A protein and the small-molecule ligand that binds it are described below.
Small molecule (SMILES): NCC(=O)N[C@@H](CCC(=O)O)C(=O)N[C@@H](CCC(=O)O)C(=O)N[C@@H](CCC(=O)O)C(=O)NCC(=O)N[C@@H](CCC(=O)O)C(=O)N[C@@H](CCC(=O)O)C(=O)N[C@@H](Cc1ccc(O)cc1)C(=O)O

Binding-site contacts:
Ligand atom OXT contacts residue ASN51 of chain 1.A at 2.8 Å (h-bond).
Ligand atom CB contacts residue PHE34 of chain 1.A at 3.4 Å (hydrophobic).
Ligand atom O contacts residue ASN51 of chain 1.A at 3.5 Å (h-bond).
Ligand atom O contacts residue TRP39 of chain 1.A at 2.8 Å.
Ligand atom N contacts residue TRP39 of chain 1.A at 4.1 Å.
Ligand atom CD2 contacts residue PHE34 of chain 1.A at 3.4 Å (hydrophobic).
Ligand atom OXT contacts residue LYS50 of chain 1.A at 3.2 Å.
Ligand atom CB contacts residue PHE70 of chain 1.A at 3.3 Å (hydrophobic).
Ligand atom CA contacts residue PHE70 of chain 1.A at 3.9 Å (hydrophobic).
Ligand atom N contacts residue PHE70 of chain 1.A at 4.2 Å.
Ligand atom O contacts residue ALA71 of chain 1.A at 3.8 Å.
Ligand atom CG contacts residue PHE34 of chain 1.A at 3.2 Å (hydrophobic).
Ligand atom O contacts residue LEU69 of chain 1.A at 3.0 Å.
Ligand atom C contacts residue LEU69 of chain 1.A at 4.0 Å (hydrophobic).
Ligand atom CD1 contacts residue PHE34 of chain 1.A at 3.3 Å (hydrophobic).
Ligand atom C contacts residue ASN51 of chain 1.A at 3.5 Å.
Ligand atom O contacts residue LYS75 of chain 1.A at 3.0 Å (salt-bridge).
Ligand atom C contacts residue TRP39 of chain 1.A at 3.6 Å (hydrophobic).
Ligand atom CZ contacts residue PHE34 of chain 1.A at 3.7 Å (hydrophobic).
Ligand atom CB contacts residue LYS75 of chain 1.A at 3.5 Å.
Ligand atom C contacts residue LYS75 of chain 1.A at 4.2 Å.
Ligand atom CD1 contacts residue TRP39 of chain 1.A at 4.2 Å (hydrophobic).
Ligand atom O contacts residue PHE70 of chain 1.A at 4.0 Å.
Ligand atom C contacts residue LYS50 of chain 1.A at 3.6 Å.
Ligand atom CE1 contacts residue PHE34 of chain 1.A at 3.6 Å (hydrophobic).
Ligand atom CB contacts residue PRO72 of chain 1.A at 4.2 Å (hydrophobic).
Ligand atom OE1 contacts residue GLY19 of chain 1.A at 3.6 Å (h-bond).
Ligand atom O contacts residue GLY68 of chain 1.A at 4.0 Å.
Ligand atom C contacts residue PRO72 of chain 1.A at 3.9 Å (hydrophobic).
Ligand atom CA contacts residue TRP39 of chain 1.A at 3.9 Å (hydrophobic).
Ligand atom C contacts residue PHE70 of chain 1.A at 3.6 Å (hydrophobic).
Ligand atom N contacts residue PHE70 of chain 1.A at 2.7 Å (h-bond).
Ligand atom O contacts residue PRO72 of chain 1.A at 2.7 Å.
Ligand atom O contacts residue PHE70 of chain 1.A at 2.7 Å (h-bond).
Ligand atom CE2 contacts residue PHE34 of chain 1.A at 3.6 Å (hydrophobic).
Ligand atom CB contacts residue ALA71 of chain 1.A at 3.5 Å (hydrophobic).
Ligand atom C contacts residue PHE70 of chain 1.A at 3.3 Å (hydrophobic).
Ligand atom O contacts residue LYS50 of chain 1.A at 3.9 Å.
Ligand atom CG contacts residue LYS75 of chain 1.A at 3.6 Å.
Ligand atom CA contacts residue PHE70 of chain 1.A at 2.9 Å (hydrophobic).

Sequence of chain 1.A:
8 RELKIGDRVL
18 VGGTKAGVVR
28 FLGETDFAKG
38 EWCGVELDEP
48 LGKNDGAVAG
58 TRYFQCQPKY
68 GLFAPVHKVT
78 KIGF